Sequence of chain 3.B:
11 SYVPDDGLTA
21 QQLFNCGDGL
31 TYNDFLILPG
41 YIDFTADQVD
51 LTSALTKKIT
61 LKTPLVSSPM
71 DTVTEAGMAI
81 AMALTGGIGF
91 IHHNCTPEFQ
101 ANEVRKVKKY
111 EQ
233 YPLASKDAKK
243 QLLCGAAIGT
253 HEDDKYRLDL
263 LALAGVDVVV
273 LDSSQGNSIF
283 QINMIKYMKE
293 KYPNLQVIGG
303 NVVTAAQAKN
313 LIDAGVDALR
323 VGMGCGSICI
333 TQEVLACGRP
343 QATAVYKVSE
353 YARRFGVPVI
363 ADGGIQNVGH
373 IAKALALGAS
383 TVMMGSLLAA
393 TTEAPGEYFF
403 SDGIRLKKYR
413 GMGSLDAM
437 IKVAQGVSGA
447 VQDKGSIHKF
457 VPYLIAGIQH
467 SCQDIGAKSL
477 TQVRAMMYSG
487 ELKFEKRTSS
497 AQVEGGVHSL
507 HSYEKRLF

Binding-site contacts:
Ligand atom C2' contacts residue ARG322 of chain 3.B at 3.4 Å.
Ligand atom O3P contacts residue TYR411 of chain 3.B at 2.9 Å (h-bond).
Ligand atom O5' contacts residue GLY328 of chain 3.B at 3.3 Å.
Ligand atom C4' contacts residue ASP364 of chain 3.B at 3.5 Å.
Ligand atom O6 contacts residue MET414 of chain 3.B at 3.3 Å (h-bond).
Ligand atom O1P contacts residue GLY328 of chain 3.B at 3.6 Å.
Ligand atom O3' contacts residue MET385 of chain 3.B at 3.6 Å (h-bond).
Ligand atom C4 contacts residue MOA1 of chain 3.H at 3.6 Å.
Ligand atom C8 contacts residue MET70 of chain 3.B at 3.5 Å (hydrophobic).
Ligand atom O2' contacts residue ARG322 of chain 3.B at 3.1 Å (salt-bridge).
Ligand atom O2' contacts residue MOA1 of chain 3.H at 3.5 Å.
Ligand atom C3' contacts residue SER68 of chain 3.B at 3.1 Å.
Ligand atom N1 contacts residue GLN441 of chain 3.B at 2.8 Å (h-bond).
Ligand atom N3 contacts residue CYS331 of chain 3.B at 3.2 Å.
Ligand atom O4' contacts residue GLY328 of chain 3.B at 3.6 Å.
Ligand atom N7 contacts residue MET414 of chain 3.B at 2.9 Å (h-bond).
Ligand atom O3' contacts residue SER68 of chain 3.B at 2.6 Å (h-bond).
Ligand atom O2' contacts residue ASP364 of chain 3.B at 2.6 Å (salt-bridge).
Ligand atom N1 contacts residue MOA1 of chain 3.H at 3.1 Å (h-bond).
Ligand atom O6 contacts residue GLY415 of chain 3.B at 2.8 Å (h-bond).
Ligand atom O3P contacts residue SER388 of chain 3.B at 2.8 Å (h-bond).
Ligand atom O6 contacts residue GLY413 of chain 3.B at 3.2 Å.
Ligand atom O1P contacts residue GLY366 of chain 3.B at 3.2 Å (h-bond).
Ligand atom O6 contacts residue GLY442 of chain 3.B at 3.2 Å.
Ligand atom C2 contacts residue MOA1 of chain 3.H at 3.1 Å.
Ligand atom O3P contacts residue GLY387 of chain 3.B at 3.6 Å.
Ligand atom C3' contacts residue ASP364 of chain 3.B at 3.5 Å.
Ligand atom N3 contacts residue MOA1 of chain 3.H at 3.2 Å.
Ligand atom O1P contacts residue SER329 of chain 3.B at 3.0 Å (h-bond).
Ligand atom O3' contacts residue ARG322 of chain 3.B at 3.0 Å (salt-bridge).
Ligand atom C6 contacts residue MOA1 of chain 3.H at 3.6 Å.
Ligand atom N1 contacts residue CYS331 of chain 3.B at 3.5 Å.
Ligand atom P contacts residue SER329 of chain 3.B at 3.6 Å.
Ligand atom O2P contacts residue GLY387 of chain 3.B at 2.9 Å (h-bond).
Ligand atom C5' contacts residue TYR411 of chain 3.B at 3.5 Å (hydrophobic).
Ligand atom C2 contacts residue GLN441 of chain 3.B at 3.5 Å.
Ligand atom N7 contacts residue GLY413 of chain 3.B at 3.3 Å.
Ligand atom O3P contacts residue SER329 of chain 3.B at 2.7 Å (h-bond).
Ligand atom O3' contacts residue ASP364 of chain 3.B at 2.5 Å (salt-bridge).
Ligand atom C2 contacts residue CYS331 of chain 3.B at 2.8 Å (hydrophobic).

The small molecule below binds the protein below.
Small molecule (SMILES): O=c1[nH]cnc2c1ncn2[C@@H]1O[C@H](COP(=O)(O)O)[C@@H](O)[C@H]1O